Sequence of chain 1.A:
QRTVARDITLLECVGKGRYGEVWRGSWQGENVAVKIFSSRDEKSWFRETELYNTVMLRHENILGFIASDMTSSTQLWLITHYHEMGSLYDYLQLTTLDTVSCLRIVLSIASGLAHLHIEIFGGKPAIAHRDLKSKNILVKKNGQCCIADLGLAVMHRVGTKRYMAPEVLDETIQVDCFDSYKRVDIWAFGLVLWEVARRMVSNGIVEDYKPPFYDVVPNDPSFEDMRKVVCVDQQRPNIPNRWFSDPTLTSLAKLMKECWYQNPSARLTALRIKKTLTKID

A small-molecule ligand and the protein it binds are described below.
Small molecule (SMILES): COc1cc(-c2cncc(-c3ccc(C4CCN(C)CC4)cc3)c2C)cc(OC)c1OC

Binding-site contacts:
Ligand atom C04 contacts residue VAL24 of chain 1.A at 3.8 Å (hydrophobic).
Ligand atom C23 contacts residue HIS88 of chain 1.A at 3.8 Å.
Ligand atom C12 contacts residue GLY91 of chain 1.A at 3.5 Å.
Ligand atom O31 contacts residue LYS37 of chain 1.A at 3.6 Å.
Ligand atom N08 contacts residue TYR87 of chain 1.A at 3.7 Å.
Ligand atom C09 contacts residue LEU145 of chain 1.A at 3.6 Å (hydrophobic).
Ligand atom C23 contacts residue VAL16 of chain 1.A at 3.8 Å (hydrophobic).
Ligand atom C04 contacts residue ALA35 of chain 1.A at 3.8 Å (hydrophobic).
Ligand atom C11 contacts residue VAL16 of chain 1.A at 3.9 Å (hydrophobic).
Ligand atom O28 contacts residue ALA155 of chain 1.A at 3.7 Å.
Ligand atom C23 contacts residue TYR87 of chain 1.A at 3.4 Å (hydrophobic).
Ligand atom C06 contacts residue LEU145 of chain 1.A at 3.5 Å (hydrophobic).
Ligand atom C07 contacts residue ALA35 of chain 1.A at 3.7 Å (hydrophobic).
Ligand atom C32 contacts residue ASP156 of chain 1.A at 3.7 Å.
Ligand atom C01 contacts residue LYS37 of chain 1.A at 3.5 Å.
Ligand atom N08 contacts residue LEU145 of chain 1.A at 3.6 Å.
Ligand atom C09 contacts residue TYR87 of chain 1.A at 3.9 Å (hydrophobic).
Ligand atom C13 contacts residue GLY91 of chain 1.A at 3.6 Å.
Ligand atom C07 contacts residue HIS86 of chain 1.A at 3.9 Å.
Ligand atom C22 contacts residue VAL16 of chain 1.A at 3.7 Å (hydrophobic).
Ligand atom C29 contacts residue ALA155 of chain 1.A at 3.8 Å (hydrophobic).
Ligand atom C24 contacts residue LEU145 of chain 1.A at 3.6 Å (hydrophobic).
Ligand atom O02 contacts residue LYS37 of chain 1.A at 3.5 Å.
Ligand atom N08 contacts residue HIS88 of chain 1.A at 3.0 Å (h-bond).
Ligand atom C32 contacts residue LEU83 of chain 1.A at 3.9 Å (hydrophobic).
Ligand atom C29 contacts residue ASN143 of chain 1.A at 3.5 Å.
Ligand atom C26 contacts residue LEU145 of chain 1.A at 3.9 Å (hydrophobic).
Ligand atom C01 contacts residue LEU83 of chain 1.A at 3.5 Å (hydrophobic).
Ligand atom C09 contacts residue HIS88 of chain 1.A at 3.1 Å.
Ligand atom C04 contacts residue THR85 of chain 1.A at 3.9 Å.
Ligand atom C21 contacts residue GLU89 of chain 1.A at 3.9 Å.
Ligand atom C01 contacts residue THR85 of chain 1.A at 3.4 Å.
Ligand atom C14 contacts residue VAL16 of chain 1.A at 3.9 Å (hydrophobic).
Ligand atom C29 contacts residue LYS142 of chain 1.A at 3.4 Å.
Ligand atom C10 contacts residue LEU145 of chain 1.A at 3.5 Å (hydrophobic).
Ligand atom C25 contacts residue VAL24 of chain 1.A at 3.8 Å (hydrophobic).
Ligand atom C22 contacts residue TYR87 of chain 1.A at 3.5 Å (hydrophobic).
Ligand atom C11 contacts residue GLY91 of chain 1.A at 3.8 Å.
Ligand atom C01 contacts residue ALA35 of chain 1.A at 3.6 Å (hydrophobic).
Ligand atom C07 contacts residue LEU145 of chain 1.A at 3.5 Å (hydrophobic).